The protein below binds the small molecule below.
Small molecule (SMILES): CC(=O)N(C)[C@H](C(=O)N1C[C@H](C)C[C@H]1C(=O)N(C)[C@@H]1C(=O)N[C@@H](CC(C)C)C(=O)N2C[C@H](C)C[C@H]2C(=O)N[C@@H](CC(C)C)C(=O)N(C)[C@@H](C(C)C)C(=O)N2CCC[C@H]2C(=O)N(C)[C@H](CC(C)C)C(=O)NCC(=O)O[C@@H]1C)C(C)C

Sequence of chain 1.A:
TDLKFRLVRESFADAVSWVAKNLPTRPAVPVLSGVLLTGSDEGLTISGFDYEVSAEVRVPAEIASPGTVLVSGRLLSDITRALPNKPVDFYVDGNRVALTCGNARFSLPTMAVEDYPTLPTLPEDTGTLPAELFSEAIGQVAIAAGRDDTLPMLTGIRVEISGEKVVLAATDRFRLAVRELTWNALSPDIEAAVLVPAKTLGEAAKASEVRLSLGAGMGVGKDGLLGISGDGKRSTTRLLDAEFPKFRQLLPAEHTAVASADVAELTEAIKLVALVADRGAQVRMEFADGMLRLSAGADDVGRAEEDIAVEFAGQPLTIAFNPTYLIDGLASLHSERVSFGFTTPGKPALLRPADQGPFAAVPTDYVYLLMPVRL

Binding-site contacts:
Ligand atom O contacts residue ARG191 of chain 1.A at 3.1 Å (salt-bridge).
Ligand atom CB contacts residue ARG191 of chain 1.A at 3.3 Å.
Ligand atom CD2 contacts residue LEU272 of chain 1.A at 3.6 Å (hydrophobic).
Ligand atom CG2 contacts residue PHE192 of chain 1.A at 3.7 Å (hydrophobic).
Ligand atom CD contacts residue LEU272 of chain 1.A at 3.8 Å (hydrophobic).
Ligand atom CD1 contacts residue ARG191 of chain 1.A at 3.8 Å.
Ligand atom O contacts residue ARG407 of chain 1.A at 3.1 Å (salt-bridge).
Ligand atom CD2 contacts residue PRO267 of chain 1.A at 3.7 Å (hydrophobic).
Ligand atom N contacts residue ARG191 of chain 1.A at 2.8 Å (salt-bridge).
Ligand atom CG contacts residue LEU272 of chain 1.A at 3.8 Å (hydrophobic).
Ligand atom CD contacts residue PRO405 of chain 1.A at 3.5 Å (hydrophobic).
Ligand atom CE contacts residue PRO370 of chain 1.A at 3.8 Å (hydrophobic).
Ligand atom CD1 contacts residue PHE192 of chain 1.A at 3.8 Å (hydrophobic).
Ligand atom CN contacts residue GLN271 of chain 1.A at 3.8 Å.
Ligand atom CD1 contacts residue ARG193 of chain 1.A at 3.6 Å.
Ligand atom CD1 contacts residue LEU194 of chain 1.A at 3.9 Å (hydrophobic).
Ligand atom CA contacts residue MET404 of chain 1.A at 3.9 Å (hydrophobic).
Ligand atom CG1 contacts residue PHE192 of chain 1.A at 3.8 Å (hydrophobic).
Ligand atom O contacts residue MET404 of chain 1.A at 3.5 Å.
Ligand atom C contacts residue ARG191 of chain 1.A at 3.6 Å.
Ligand atom CG contacts residue PRO405 of chain 1.A at 3.3 Å (hydrophobic).
Ligand atom O contacts residue ARG191 of chain 1.A at 3.3 Å.
Ligand atom CA contacts residue ARG191 of chain 1.A at 3.7 Å.
Ligand atom O contacts residue VAL406 of chain 1.A at 3.6 Å.
Ligand atom CG contacts residue PHE192 of chain 1.A at 3.8 Å (hydrophobic).
Ligand atom CD1 contacts residue THR189 of chain 1.A at 3.7 Å.
Ligand atom C contacts residue LEU272 of chain 1.A at 3.5 Å (hydrophobic).
Ligand atom O contacts residue MET404 of chain 1.A at 3.3 Å.
Ligand atom CB contacts residue ARG191 of chain 1.A at 3.6 Å.
Ligand atom O contacts residue LEU272 of chain 1.A at 3.4 Å.
Ligand atom N contacts residue LEU272 of chain 1.A at 3.8 Å.
Ligand atom CG2 contacts residue ARG191 of chain 1.A at 3.4 Å.
Ligand atom CE contacts residue LYS369 of chain 1.A at 3.7 Å.
Ligand atom CG contacts residue ARG191 of chain 1.A at 3.4 Å.
Ligand atom C contacts residue MET404 of chain 1.A at 3.8 Å (hydrophobic).
Ligand atom CD2 contacts residue MET404 of chain 1.A at 3.7 Å (hydrophobic).
Ligand atom CG contacts residue LEU272 of chain 1.A at 3.8 Å (hydrophobic).
Ligand atom CE contacts residue ARG407 of chain 1.A at 3.5 Å.
Ligand atom CE contacts residue PRO405 of chain 1.A at 3.6 Å (hydrophobic).
Ligand atom CA contacts residue ARG191 of chain 1.A at 3.5 Å.